Binding-site contacts:
Ligand atom OF2 contacts residue GLY90 of chain 1.A at 3.3 Å (h-bond).
Ligand atom OF1 contacts residue THR112 of chain 1.A at 3.9 Å.
Ligand atom CG contacts residue GLY91 of chain 1.A at 4.1 Å.
Ligand atom O contacts residue GLU236 of chain 1.A at 3.0 Å (salt-bridge).
Ligand atom CB contacts residue GLY91 of chain 1.A at 3.7 Å.
Ligand atom OF2 contacts residue THR112 of chain 1.A at 2.7 Å (h-bond).
Ligand atom C2 contacts residue ASN114 of chain 1.A at 3.7 Å.
Ligand atom CE contacts residue THR112 of chain 1.A at 3.6 Å.
Ligand atom CA contacts residue PHE125 of chain 1.A at 3.8 Å (hydrophobic).
Ligand atom CG contacts residue PHE120 of chain 1.A at 3.5 Å (hydrophobic).
Ligand atom OF1 contacts residue GLU236 of chain 1.A at 4.0 Å.
Ligand atom C contacts residue GLU236 of chain 1.A at 4.1 Å.
Ligand atom OF1 contacts residue HIS52 of chain 1.A at 2.9 Å (h-bond).
Ligand atom C2 contacts residue GLY90 of chain 1.A at 4.0 Å.
Ligand atom N contacts residue GLY91 of chain 1.A at 2.9 Å (h-bond).
Ligand atom C contacts residue GLY90 of chain 1.A at 4.1 Å.
Ligand atom C2 contacts residue ZN1 of chain 1.E at 3.3 Å.
Ligand atom O contacts residue HIS54 of chain 1.A at 3.1 Å (h-bond).
Ligand atom OF2 contacts residue SER88 of chain 1.A at 3.4 Å (h-bond).
Ligand atom CB contacts residue GLU20 of chain 1.A at 3.6 Å.
Ligand atom C2 contacts residue TYR151 of chain 1.A at 3.5 Å (hydrophobic).
Ligand atom CE contacts residue GLY90 of chain 1.A at 3.7 Å.
Ligand atom O contacts residue ZN1 of chain 1.E at 2.2 Å.
Ligand atom C contacts residue HIS54 of chain 1.A at 4.0 Å.
Ligand atom CA contacts residue GLY90 of chain 1.A at 3.9 Å.
Ligand atom OF1 contacts residue SER88 of chain 1.A at 2.6 Å (h-bond).
Ligand atom CE contacts residue ASN114 of chain 1.A at 3.8 Å.
Ligand atom CG contacts residue PHE125 of chain 1.A at 3.9 Å (hydrophobic).
Ligand atom OF2 contacts residue ASN114 of chain 1.A at 2.8 Å (h-bond).
Ligand atom CE contacts residue HIS52 of chain 1.A at 3.9 Å.
Ligand atom CG contacts residue GLU20 of chain 1.A at 3.8 Å.
Ligand atom CE contacts residue SER88 of chain 1.A at 3.2 Å.
Ligand atom CE contacts residue ZN1 of chain 1.E at 3.0 Å.
Ligand atom OF1 contacts residue HIS54 of chain 1.A at 3.1 Å (h-bond).
Ligand atom CA contacts residue GLY91 of chain 1.A at 3.5 Å.
Ligand atom CG contacts residue VAL93 of chain 1.A at 3.3 Å (hydrophobic).
Ligand atom C contacts residue ZN1 of chain 1.E at 3.0 Å.
Ligand atom OF1 contacts residue ZN1 of chain 1.E at 2.0 Å.
Ligand atom N contacts residue GLU20 of chain 1.A at 2.6 Å (salt-bridge).
Ligand atom CB contacts residue PHE120 of chain 1.A at 3.9 Å (hydrophobic).

The small molecule below binds the protein below.
Small molecule (SMILES): C[C@H](N)CC(=O)CC(=O)O

Sequence of chain 1.A:
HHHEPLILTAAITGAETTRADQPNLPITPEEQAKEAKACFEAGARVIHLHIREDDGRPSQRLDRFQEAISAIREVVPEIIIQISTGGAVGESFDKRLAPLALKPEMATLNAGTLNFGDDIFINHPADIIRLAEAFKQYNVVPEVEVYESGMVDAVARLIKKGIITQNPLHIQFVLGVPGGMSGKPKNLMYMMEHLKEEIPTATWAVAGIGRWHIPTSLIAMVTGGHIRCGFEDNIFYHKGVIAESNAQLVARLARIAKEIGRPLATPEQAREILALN